A small-molecule ligand and the protein it binds are described below.
Small molecule (SMILES): CC(=O)N[C@@H]1[C@@H](O)[C@H](O[C@@H]2O[C@H](CO)[C@@H](O[C@@H]3O[C@H](CO)[C@@H](O[C@@H]4O[C@H](CO)[C@@H](O)[C@H](O)[C@H]4NC(C)=O)[C@H](O)[C@H]3NC(C)=O)[C@H](O)[C@H]2NC(C)=O)[C@@H](CO)O[C@H]1O

Sequence of chain 1.A:
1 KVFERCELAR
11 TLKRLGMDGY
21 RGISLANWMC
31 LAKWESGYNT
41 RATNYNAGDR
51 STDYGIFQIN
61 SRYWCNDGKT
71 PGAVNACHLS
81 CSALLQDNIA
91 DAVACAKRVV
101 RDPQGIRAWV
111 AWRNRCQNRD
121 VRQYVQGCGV

Binding-site contacts:
Ligand atom C6 contacts residue GLN58 of chain 1.A at 3.5 Å.
Ligand atom O4 contacts residue GLN104 of chain 1.A at 3.3 Å (h-bond).
Ligand atom C5 contacts residue TYR63 of chain 1.A at 3.8 Å (hydrophobic).
Ligand atom C3 contacts residue ALA108 of chain 1.A at 3.8 Å (hydrophobic).
Ligand atom O7 contacts residue TRP64 of chain 1.A at 3.1 Å.
Ligand atom C8 contacts residue TRP109 of chain 1.A at 3.4 Å (hydrophobic).
Ligand atom O3 contacts residue ALA108 of chain 1.A at 3.7 Å.
Ligand atom C1 contacts residue ASP102 of chain 1.A at 3.8 Å.
Ligand atom O6 contacts residue VAL110 of chain 1.A at 3.1 Å (h-bond).
Ligand atom C1 contacts residue ALA108 of chain 1.A at 3.6 Å (hydrophobic).
Ligand atom O7 contacts residue ASN60 of chain 1.A at 2.8 Å (h-bond).
Ligand atom C6 contacts residue TRP64 of chain 1.A at 3.6 Å (hydrophobic).
Ligand atom N2 contacts residue ALA108 of chain 1.A at 2.9 Å (h-bond).
Ligand atom C3 contacts residue ASP53 of chain 1.A at 3.7 Å.
Ligand atom O5 contacts residue ASP53 of chain 1.A at 3.5 Å (salt-bridge).
Ligand atom C2 contacts residue ALA108 of chain 1.A at 3.6 Å (hydrophobic).
Ligand atom O6 contacts residue TRP109 of chain 1.A at 3.5 Å.
Ligand atom N2 contacts residue ASP102 of chain 1.A at 3.0 Å (salt-bridge).
Ligand atom C2 contacts residue ASP102 of chain 1.A at 3.9 Å.
Ligand atom C5 contacts residue PRO103 of chain 1.A at 3.8 Å (hydrophobic).
Ligand atom O4 contacts residue ASP53 of chain 1.A at 3.8 Å.
Ligand atom O6 contacts residue ASP102 of chain 1.A at 2.5 Å (salt-bridge).
Ligand atom O1 contacts residue NAG2 of chain 1.D at 3.7 Å.
Ligand atom C8 contacts residue ASP102 of chain 1.A at 3.8 Å.
Ligand atom C7 contacts residue TRP64 of chain 1.A at 3.8 Å (hydrophobic).
Ligand atom C1 contacts residue ASP53 of chain 1.A at 3.2 Å.
Ligand atom O6 contacts residue TYR63 of chain 1.A at 3.2 Å.
Ligand atom C5 contacts residue ASP53 of chain 1.A at 3.3 Å.
Ligand atom O6 contacts residue ALA108 of chain 1.A at 2.9 Å (h-bond).
Ligand atom C8 contacts residue ASN46 of chain 1.A at 3.4 Å.
Ligand atom N2 contacts residue ASN46 of chain 1.A at 2.8 Å (h-bond).
Ligand atom O7 contacts residue GLN104 of chain 1.A at 3.2 Å (h-bond).
Ligand atom O6 contacts residue TRP64 of chain 1.A at 3.4 Å.
Ligand atom O7 contacts residue ILE59 of chain 1.A at 3.8 Å.
Ligand atom O4 contacts residue ASN60 of chain 1.A at 3.5 Å.
Ligand atom C7 contacts residue ASN46 of chain 1.A at 3.6 Å.
Ligand atom O4 contacts residue PRO103 of chain 1.A at 3.8 Å.
Ligand atom O3 contacts residue TRP64 of chain 1.A at 3.3 Å (h-bond).
Ligand atom C4 contacts residue ASP53 of chain 1.A at 3.8 Å.
Ligand atom C6 contacts residue ASP102 of chain 1.A at 3.3 Å.